This protein binds this small molecule.
Small molecule (SMILES): Cc1ccc(C(=O)Nc2ccc(S(=O)(=O)O)c3cccc(S(=O)(=O)O)c23)cc1NC(=O)c1cccc([N+](=O)[O-])c1

Binding-site contacts:
Ligand atom CAR contacts residue PHE29 of chain 1.D at 3.8 Å (hydrophobic).
Ligand atom CBE contacts residue ARG392 of chain 1.D at 3.6 Å.
Ligand atom OAI contacts residue LEU169 of chain 1.D at 3.2 Å.
Ligand atom OAK contacts residue MET221 of chain 1.D at 3.1 Å.
Ligand atom CBB contacts residue ARG392 of chain 1.D at 3.5 Å.
Ligand atom CAT contacts residue LYS419 of chain 1.D at 3.9 Å.
Ligand atom CAW contacts residue ARG393 of chain 1.D at 3.7 Å.
Ligand atom OAJ contacts residue MET219 of chain 1.D at 3.4 Å (h-bond).
Ligand atom CAU contacts residue ARG436 of chain 1.D at 3.6 Å.
Ligand atom CBK contacts residue LYS419 of chain 1.D at 3.7 Å.
Ligand atom CAV contacts residue ARG392 of chain 1.D at 3.4 Å.
Ligand atom CAR contacts residue GLN414 of chain 1.D at 3.8 Å.
Ligand atom OAK contacts residue ARG393 of chain 1.D at 3.5 Å (salt-bridge).
Ligand atom CAS contacts residue LYS419 of chain 1.D at 3.4 Å.
Ligand atom OAJ contacts residue MET221 of chain 1.D at 3.5 Å (h-bond).
Ligand atom CAM contacts residue TRP417 of chain 1.D at 3.4 Å (hydrophobic).
Ligand atom OAD contacts residue GLN439 of chain 1.D at 3.4 Å.
Ligand atom OAF contacts residue ARG392 of chain 1.D at 3.5 Å (salt-bridge).
Ligand atom OAE contacts residue ARG436 of chain 1.D at 2.8 Å (salt-bridge).
Ligand atom OAB contacts residue LEU391 of chain 1.D at 3.9 Å.
Ligand atom CBD contacts residue ARG392 of chain 1.D at 3.5 Å.
Ligand atom CAR contacts residue LEU169 of chain 1.D at 3.9 Å (hydrophobic).
Ligand atom CAQ contacts residue ARG392 of chain 1.D at 3.8 Å.
Ligand atom NAY contacts residue LYS419 of chain 1.D at 3.8 Å.
Ligand atom CAU contacts residue TRP417 of chain 1.D at 3.7 Å (hydrophobic).
Ligand atom CBF contacts residue LYS419 of chain 1.D at 3.6 Å.
Ligand atom CBI contacts residue GLN414 of chain 1.D at 3.9 Å.
Ligand atom NBL contacts residue MET221 of chain 1.D at 3.9 Å.
Ligand atom OAB contacts residue ARG392 of chain 1.D at 2.7 Å (salt-bridge).
Ligand atom OAH contacts residue THR418 of chain 1.D at 3.3 Å (h-bond).
Ligand atom CAO contacts residue ARG392 of chain 1.D at 3.7 Å.
Ligand atom CBK contacts residue GLN414 of chain 1.D at 3.8 Å.
Ligand atom OAH contacts residue LYS419 of chain 1.D at 2.8 Å (salt-bridge).
Ligand atom OAE contacts residue GLN439 of chain 1.D at 3.7 Å.
Ligand atom CAA contacts residue ARG392 of chain 1.D at 3.8 Å.
Ligand atom CAL contacts residue TYR341 of chain 1.D at 3.9 Å (hydrophobic).
Ligand atom CBJ contacts residue LYS419 of chain 1.D at 3.9 Å.
Ligand atom CBJ contacts residue GLN414 of chain 1.D at 4.0 Å.
Ligand atom CAZ contacts residue ARG392 of chain 1.D at 3.8 Å.
Ligand atom OAB contacts residue ARG393 of chain 1.D at 3.4 Å (salt-bridge).

Sequence of chain 1.D:
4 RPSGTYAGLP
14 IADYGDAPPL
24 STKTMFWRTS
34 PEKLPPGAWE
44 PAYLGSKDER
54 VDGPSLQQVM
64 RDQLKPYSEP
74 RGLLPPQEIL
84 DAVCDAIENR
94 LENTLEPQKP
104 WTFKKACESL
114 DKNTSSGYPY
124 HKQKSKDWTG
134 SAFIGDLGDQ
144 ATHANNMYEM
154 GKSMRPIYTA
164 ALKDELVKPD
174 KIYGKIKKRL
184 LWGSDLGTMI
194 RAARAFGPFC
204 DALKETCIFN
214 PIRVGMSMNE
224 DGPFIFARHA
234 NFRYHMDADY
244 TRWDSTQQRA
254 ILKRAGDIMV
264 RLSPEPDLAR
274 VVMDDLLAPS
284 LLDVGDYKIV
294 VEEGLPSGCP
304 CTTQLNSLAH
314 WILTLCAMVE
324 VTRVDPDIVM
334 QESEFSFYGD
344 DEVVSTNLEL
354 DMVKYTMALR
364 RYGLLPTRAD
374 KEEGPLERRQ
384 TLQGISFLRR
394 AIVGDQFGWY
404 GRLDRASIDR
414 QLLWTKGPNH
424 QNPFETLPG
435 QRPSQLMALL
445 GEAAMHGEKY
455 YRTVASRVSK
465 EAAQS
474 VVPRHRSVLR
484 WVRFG